Binding-site contacts:
Ligand atom C1 contacts residue ASN56 of chain 1.A at 1.4 Å.
Ligand atom O5 contacts residue ASN56 of chain 1.A at 2.4 Å (h-bond).
Ligand atom C6 contacts residue TYR87 of chain 1.A at 4.1 Å (hydrophobic).
Ligand atom C2 contacts residue ASN56 of chain 1.A at 2.4 Å.
Ligand atom C4 contacts residue ASN56 of chain 1.A at 4.2 Å.
Ligand atom C8 contacts residue ASN56 of chain 1.A at 4.5 Å.
Ligand atom C1 contacts residue TYR87 of chain 1.A at 4.1 Å (hydrophobic).
Ligand atom O6 contacts residue TYR87 of chain 1.A at 3.5 Å.
Ligand atom C5 contacts residue ASN56 of chain 1.A at 3.7 Å.
Ligand atom C8 contacts residue GLU55 of chain 1.A at 3.1 Å.
Ligand atom C7 contacts residue ASN56 of chain 1.A at 3.3 Å.
Ligand atom O5 contacts residue TYR87 of chain 1.A at 3.3 Å (h-bond).
Ligand atom C3 contacts residue ASN56 of chain 1.A at 3.8 Å.
Ligand atom N2 contacts residue ASN56 of chain 1.A at 2.9 Å (h-bond).
Ligand atom O7 contacts residue ASN56 of chain 1.A at 3.4 Å (h-bond).
Ligand atom C7 contacts residue GLU55 of chain 1.A at 4.4 Å.
Ligand atom C5 contacts residue TYR87 of chain 1.A at 4.3 Å (hydrophobic).

Sequence of chain 1.A:
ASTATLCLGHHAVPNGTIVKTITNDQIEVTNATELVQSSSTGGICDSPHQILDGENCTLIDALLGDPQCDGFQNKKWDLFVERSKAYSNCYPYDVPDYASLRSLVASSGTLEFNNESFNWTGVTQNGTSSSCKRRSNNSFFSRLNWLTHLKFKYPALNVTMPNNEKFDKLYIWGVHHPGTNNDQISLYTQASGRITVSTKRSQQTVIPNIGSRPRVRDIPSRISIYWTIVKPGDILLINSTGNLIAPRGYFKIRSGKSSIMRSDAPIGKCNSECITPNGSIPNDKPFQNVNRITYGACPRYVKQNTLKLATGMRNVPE

A small-molecule ligand and the protein it binds are described below.
Small molecule (SMILES): CC(=O)N[C@@H]1[C@@H](O)[C@H](O)[C@@H](CO)O[C@H]1O